Binding-site contacts:
Ligand atom C1 contacts residue GLN423 of chain 1.A at 4.0 Å.
Ligand atom C9 contacts residue ARG255 of chain 1.A at 3.1 Å.
Ligand atom O4 contacts residue HIS109 of chain 1.A at 3.2 Å (h-bond).
Ligand atom O4 contacts residue ARG255 of chain 1.A at 4.0 Å.
Ligand atom O4 contacts residue GLN105 of chain 1.A at 4.1 Å.
Ligand atom O3 contacts residue HEM1 of chain 1.P at 4.2 Å.
Ligand atom C4 contacts residue PHE381 of chain 1.A at 2.9 Å (hydrophobic).
Ligand atom O2 contacts residue ARG255 of chain 1.A at 2.8 Å.
Ligand atom C7 contacts residue PHE254 of chain 1.A at 4.3 Å (hydrophobic).
Ligand atom C6 contacts residue HEM1 of chain 1.P at 3.4 Å.
Ligand atom O4 contacts residue HEM1 of chain 1.P at 3.6 Å.
Ligand atom O1 contacts residue PHE254 of chain 1.A at 4.0 Å.
Ligand atom C8 contacts residue HEM1 of chain 1.P at 3.9 Å.
Ligand atom C5 contacts residue PHE381 of chain 1.A at 3.3 Å (hydrophobic).
Ligand atom C6 contacts residue GLU258 of chain 1.A at 4.3 Å.
Ligand atom C1 contacts residue HEM1 of chain 1.P at 2.9 Å.
Ligand atom C5 contacts residue GLN423 of chain 1.A at 3.4 Å.
Ligand atom C7 contacts residue ARG255 of chain 1.A at 3.8 Å.
Ligand atom C1 contacts residue GLU258 of chain 1.A at 3.9 Å.
Ligand atom O4 contacts residue GLU258 of chain 1.A at 4.1 Å.
Ligand atom O1 contacts residue PHE381 of chain 1.A at 3.6 Å.
Ligand atom C2 contacts residue GLU258 of chain 1.A at 4.1 Å.
Ligand atom C3 contacts residue PRO424 of chain 1.A at 4.0 Å (hydrophobic).
Ligand atom C5 contacts residue PHE422 of chain 1.A at 3.6 Å (hydrophobic).
Ligand atom C6 contacts residue PHE381 of chain 1.A at 4.2 Å (hydrophobic).
Ligand atom C7 contacts residue PHE381 of chain 1.A at 4.0 Å (hydrophobic).
Ligand atom O2 contacts residue PHE254 of chain 1.A at 3.8 Å.
Ligand atom C5 contacts residue PRO424 of chain 1.A at 2.8 Å (hydrophobic).
Ligand atom C9 contacts residue HEM1 of chain 1.P at 3.7 Å.
Ligand atom C8 contacts residue ARG255 of chain 1.A at 3.8 Å.
Ligand atom C9 contacts residue HIS109 of chain 1.A at 3.9 Å.
Ligand atom C3 contacts residue PHE381 of chain 1.A at 3.8 Å (hydrophobic).
Ligand atom C8 contacts residue HIS109 of chain 1.A at 3.9 Å.
Ligand atom C6 contacts residue GLN423 of chain 1.A at 3.1 Å.
Ligand atom O1 contacts residue PRO424 of chain 1.A at 3.8 Å.
Ligand atom C2 contacts residue HEM1 of chain 1.P at 4.1 Å.
Ligand atom C6 contacts residue PRO424 of chain 1.A at 4.0 Å (hydrophobic).
Ligand atom C4 contacts residue PRO424 of chain 1.A at 2.8 Å (hydrophobic).
Ligand atom O3 contacts residue ARG255 of chain 1.A at 3.8 Å.
Ligand atom C6 contacts residue PHE422 of chain 1.A at 3.7 Å (hydrophobic).

A small-molecule ligand and the protein it binds are described below.
Small molecule (SMILES): CC(=O)Oc1ccccc1C(=O)O

Sequence of chain 1.A:
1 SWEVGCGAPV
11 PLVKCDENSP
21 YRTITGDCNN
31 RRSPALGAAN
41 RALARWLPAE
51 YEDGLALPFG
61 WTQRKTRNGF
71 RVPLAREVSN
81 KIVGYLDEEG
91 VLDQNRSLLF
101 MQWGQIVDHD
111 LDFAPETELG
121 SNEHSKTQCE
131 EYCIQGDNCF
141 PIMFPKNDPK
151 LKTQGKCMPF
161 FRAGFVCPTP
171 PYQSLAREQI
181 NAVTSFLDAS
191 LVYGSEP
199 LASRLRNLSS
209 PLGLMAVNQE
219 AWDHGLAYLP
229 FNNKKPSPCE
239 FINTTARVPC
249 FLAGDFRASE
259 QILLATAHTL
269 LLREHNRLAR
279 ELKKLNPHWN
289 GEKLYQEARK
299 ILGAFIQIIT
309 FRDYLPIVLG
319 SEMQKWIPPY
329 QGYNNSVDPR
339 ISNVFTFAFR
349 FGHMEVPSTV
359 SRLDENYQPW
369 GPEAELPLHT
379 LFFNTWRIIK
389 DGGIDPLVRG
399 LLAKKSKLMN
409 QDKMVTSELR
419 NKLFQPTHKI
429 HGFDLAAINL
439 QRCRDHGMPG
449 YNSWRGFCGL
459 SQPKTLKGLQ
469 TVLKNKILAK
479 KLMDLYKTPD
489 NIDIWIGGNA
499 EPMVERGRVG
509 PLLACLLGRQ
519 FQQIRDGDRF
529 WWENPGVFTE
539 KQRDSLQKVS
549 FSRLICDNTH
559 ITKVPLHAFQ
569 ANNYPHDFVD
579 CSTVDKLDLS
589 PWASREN